The protein below binds the small molecule below.
Small molecule (SMILES): CC(=O)N[C@H]1[C@H](O[C@H]2[C@H](O)[C@@H](NC(C)=O)CO[C@@H]2CO)O[C@H](CO)[C@@H](O[C@@H]2O[C@H](CO)[C@@H](O)[C@H](O[C@H]3O[C@H](CO)[C@@H](O)[C@H](O)[C@@H]3O)[C@@H]2O)[C@@H]1O

Sequence of chain 1.A:
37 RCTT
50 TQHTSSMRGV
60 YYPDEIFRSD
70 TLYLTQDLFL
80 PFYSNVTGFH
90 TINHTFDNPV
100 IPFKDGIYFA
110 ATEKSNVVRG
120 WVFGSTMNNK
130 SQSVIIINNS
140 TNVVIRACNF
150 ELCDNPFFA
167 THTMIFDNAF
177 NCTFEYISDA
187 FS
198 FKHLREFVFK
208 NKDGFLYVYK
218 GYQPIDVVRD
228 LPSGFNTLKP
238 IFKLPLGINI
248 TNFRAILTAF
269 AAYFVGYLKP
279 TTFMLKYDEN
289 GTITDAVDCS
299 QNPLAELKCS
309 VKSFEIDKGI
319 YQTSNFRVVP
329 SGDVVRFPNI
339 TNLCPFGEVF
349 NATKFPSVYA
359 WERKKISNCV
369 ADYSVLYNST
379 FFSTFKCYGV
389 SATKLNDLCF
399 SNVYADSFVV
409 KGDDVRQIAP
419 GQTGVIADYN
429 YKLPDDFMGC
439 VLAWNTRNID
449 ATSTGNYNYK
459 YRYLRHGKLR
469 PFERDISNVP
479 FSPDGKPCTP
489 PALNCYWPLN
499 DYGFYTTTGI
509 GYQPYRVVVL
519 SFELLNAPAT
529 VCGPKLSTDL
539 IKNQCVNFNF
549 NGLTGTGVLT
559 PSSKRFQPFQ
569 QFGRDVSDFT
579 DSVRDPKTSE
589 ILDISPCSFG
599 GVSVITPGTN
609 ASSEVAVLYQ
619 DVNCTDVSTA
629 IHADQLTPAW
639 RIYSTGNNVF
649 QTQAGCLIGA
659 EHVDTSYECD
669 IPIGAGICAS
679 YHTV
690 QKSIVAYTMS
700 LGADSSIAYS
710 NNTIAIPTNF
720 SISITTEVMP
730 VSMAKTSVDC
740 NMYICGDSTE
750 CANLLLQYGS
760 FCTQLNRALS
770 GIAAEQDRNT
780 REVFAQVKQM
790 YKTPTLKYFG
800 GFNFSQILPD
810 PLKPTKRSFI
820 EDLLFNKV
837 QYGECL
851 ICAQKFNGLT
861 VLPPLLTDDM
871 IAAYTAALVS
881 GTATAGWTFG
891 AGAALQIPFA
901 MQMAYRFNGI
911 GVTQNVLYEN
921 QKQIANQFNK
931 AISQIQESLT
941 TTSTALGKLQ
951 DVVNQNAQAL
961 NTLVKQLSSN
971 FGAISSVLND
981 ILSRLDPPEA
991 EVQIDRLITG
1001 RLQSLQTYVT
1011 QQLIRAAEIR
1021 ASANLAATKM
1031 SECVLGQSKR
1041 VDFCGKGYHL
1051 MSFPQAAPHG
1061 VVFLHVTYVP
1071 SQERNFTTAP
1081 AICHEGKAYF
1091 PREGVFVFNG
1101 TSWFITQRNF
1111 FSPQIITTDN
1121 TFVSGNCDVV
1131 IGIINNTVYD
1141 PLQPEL

Binding-site contacts:
Ligand atom O7 contacts residue ARG1074 of chain 1.A at 3.0 Å (salt-bridge).
Ligand atom C5 contacts residue ASN1099 of chain 1.A at 3.7 Å.
Ligand atom O7 contacts residue ASN1099 of chain 1.A at 3.1 Å (h-bond).
Ligand atom C2 contacts residue GLY1100 of chain 1.A at 4.2 Å.
Ligand atom C8 contacts residue ASN1099 of chain 1.A at 4.3 Å.
Ligand atom C7 contacts residue ARG1074 of chain 1.A at 3.8 Å.
Ligand atom C3 contacts residue GLY1100 of chain 1.A at 4.4 Å.
Ligand atom C7 contacts residue ASN1099 of chain 1.A at 3.1 Å.
Ligand atom C1 contacts residue ASN1099 of chain 1.A at 1.4 Å.
Ligand atom C3 contacts residue ASN1099 of chain 1.A at 3.6 Å.
Ligand atom O5 contacts residue ASN1099 of chain 1.A at 2.4 Å (h-bond).
Ligand atom C7 contacts residue GLY1100 of chain 1.A at 3.7 Å.
Ligand atom N2 contacts residue ASN1099 of chain 1.A at 2.8 Å (h-bond).
Ligand atom C4 contacts residue ASN1099 of chain 1.A at 4.2 Å.
Ligand atom C2 contacts residue ASN1099 of chain 1.A at 2.4 Å.
Ligand atom O6 contacts residue PHE1104 of chain 1.A at 3.3 Å.
Ligand atom N2 contacts residue GLY1100 of chain 1.A at 3.6 Å.
Ligand atom O5 contacts residue PHE1104 of chain 1.A at 3.8 Å.
Ligand atom O7 contacts residue GLY1100 of chain 1.A at 4.3 Å.
Ligand atom C5 contacts residue PHE1104 of chain 1.A at 4.2 Å (hydrophobic).
Ligand atom C8 contacts residue GLY1100 of chain 1.A at 3.6 Å.
Ligand atom C8 contacts residue ARG1074 of chain 1.A at 3.8 Å.
Ligand atom C1 contacts residue GLY1100 of chain 1.A at 3.8 Å.
Ligand atom C6 contacts residue PHE1104 of chain 1.A at 3.7 Å (hydrophobic).